Sequence of chain 1.G:
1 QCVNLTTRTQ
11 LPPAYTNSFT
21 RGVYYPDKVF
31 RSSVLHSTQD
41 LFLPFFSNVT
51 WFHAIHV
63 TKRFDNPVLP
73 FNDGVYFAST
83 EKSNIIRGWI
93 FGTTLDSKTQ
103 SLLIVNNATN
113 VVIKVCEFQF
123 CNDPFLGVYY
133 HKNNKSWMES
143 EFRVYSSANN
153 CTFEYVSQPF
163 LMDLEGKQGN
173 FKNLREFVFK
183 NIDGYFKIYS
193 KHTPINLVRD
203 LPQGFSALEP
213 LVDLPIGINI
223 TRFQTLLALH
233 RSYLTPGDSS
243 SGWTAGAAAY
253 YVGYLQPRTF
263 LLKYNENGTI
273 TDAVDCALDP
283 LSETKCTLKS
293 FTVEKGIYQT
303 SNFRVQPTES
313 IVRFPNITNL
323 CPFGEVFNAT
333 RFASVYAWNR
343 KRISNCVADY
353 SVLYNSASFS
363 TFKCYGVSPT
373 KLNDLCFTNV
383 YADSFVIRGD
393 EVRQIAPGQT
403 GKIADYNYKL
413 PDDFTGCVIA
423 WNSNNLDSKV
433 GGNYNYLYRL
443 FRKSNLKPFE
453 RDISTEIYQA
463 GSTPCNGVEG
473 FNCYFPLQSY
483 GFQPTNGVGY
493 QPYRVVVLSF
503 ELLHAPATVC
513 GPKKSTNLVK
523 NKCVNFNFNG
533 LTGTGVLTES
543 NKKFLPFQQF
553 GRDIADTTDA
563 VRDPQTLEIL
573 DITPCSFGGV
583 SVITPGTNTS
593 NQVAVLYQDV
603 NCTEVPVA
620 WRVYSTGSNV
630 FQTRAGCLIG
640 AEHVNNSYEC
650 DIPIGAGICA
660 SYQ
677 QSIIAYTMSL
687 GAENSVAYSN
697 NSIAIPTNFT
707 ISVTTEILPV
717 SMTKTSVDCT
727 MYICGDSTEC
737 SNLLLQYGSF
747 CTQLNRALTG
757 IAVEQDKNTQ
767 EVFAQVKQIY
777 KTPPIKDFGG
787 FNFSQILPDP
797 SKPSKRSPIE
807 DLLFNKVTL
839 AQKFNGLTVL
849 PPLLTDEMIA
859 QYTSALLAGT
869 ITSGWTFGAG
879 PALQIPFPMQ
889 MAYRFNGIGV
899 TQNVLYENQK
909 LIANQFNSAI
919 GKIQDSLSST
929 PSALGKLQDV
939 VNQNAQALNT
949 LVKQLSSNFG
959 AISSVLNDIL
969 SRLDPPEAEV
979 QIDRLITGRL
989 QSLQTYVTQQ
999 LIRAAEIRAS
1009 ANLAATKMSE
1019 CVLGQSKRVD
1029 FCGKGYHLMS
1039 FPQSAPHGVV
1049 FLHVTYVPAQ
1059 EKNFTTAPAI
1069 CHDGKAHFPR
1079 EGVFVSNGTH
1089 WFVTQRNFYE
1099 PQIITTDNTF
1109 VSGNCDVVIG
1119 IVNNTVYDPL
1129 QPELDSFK

This small molecule binds to this protein.
Small molecule (SMILES): CC(=O)N[C@H]1[C@H](O[C@H]2[C@H](O)[C@@H](NC(C)=O)CO[C@@H]2CO)O[C@H](CO)[C@@H](O)[C@@H]1O

Binding-site contacts:
Ligand atom C5 contacts residue ASN1121 of chain 1.G at 3.7 Å.
Ligand atom C8 contacts residue ASN1121 of chain 1.G at 3.9 Å.
Ligand atom O7 contacts residue ASN1121 of chain 1.G at 4.3 Å.
Ligand atom O6 contacts residue ASN1121 of chain 1.G at 4.5 Å.
Ligand atom N2 contacts residue ASN1121 of chain 1.G at 2.9 Å (h-bond).
Ligand atom C7 contacts residue ASN1121 of chain 1.G at 3.6 Å.
Ligand atom C2 contacts residue ASN1121 of chain 1.G at 2.4 Å.
Ligand atom C3 contacts residue ASN1121 of chain 1.G at 3.8 Å.
Ligand atom C1 contacts residue ASN1121 of chain 1.G at 1.4 Å.
Ligand atom C4 contacts residue ASN1121 of chain 1.G at 4.2 Å.
Ligand atom O5 contacts residue ASN1121 of chain 1.G at 2.4 Å (h-bond).